Sequence of chain 1.M:
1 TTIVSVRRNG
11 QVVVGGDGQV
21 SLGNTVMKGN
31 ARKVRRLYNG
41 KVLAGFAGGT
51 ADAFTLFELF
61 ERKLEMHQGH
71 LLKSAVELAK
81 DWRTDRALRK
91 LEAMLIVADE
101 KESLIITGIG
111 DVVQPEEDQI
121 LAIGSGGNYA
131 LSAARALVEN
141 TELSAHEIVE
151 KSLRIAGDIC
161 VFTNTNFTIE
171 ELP

Sequence of chain 1.N:
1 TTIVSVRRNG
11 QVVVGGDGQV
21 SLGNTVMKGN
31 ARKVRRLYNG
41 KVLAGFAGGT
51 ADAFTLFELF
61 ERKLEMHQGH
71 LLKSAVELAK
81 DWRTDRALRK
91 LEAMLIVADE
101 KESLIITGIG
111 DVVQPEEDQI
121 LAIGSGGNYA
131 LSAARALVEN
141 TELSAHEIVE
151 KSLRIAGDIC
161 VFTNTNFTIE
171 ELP

Binding-site contacts:
Ligand atom O1' contacts residue SER125 of chain 1.M at 3.9 Å.
Ligand atom CD3 contacts residue SER21 of chain 1.M at 3.5 Å.
Ligand atom C2' contacts residue GLY48 of chain 1.M at 3.3 Å.
Ligand atom O2 contacts residue SER21 of chain 1.M at 3.0 Å (h-bond).
Ligand atom C1 contacts residue GLY49 of chain 1.M at 3.9 Å.
Ligand atom C1 contacts residue SER21 of chain 1.M at 3.6 Å.
Ligand atom CA3 contacts residue THR1 of chain 1.M at 2.4 Å.
Ligand atom S contacts residue THR1 of chain 1.M at 2.8 Å (h-bond).
Ligand atom CD2 contacts residue MET27 of chain 1.M at 3.6 Å (hydrophobic).
Ligand atom O1 contacts residue GLY49 of chain 1.M at 3.0 Å.
Ligand atom CD2 contacts residue THR50 of chain 1.M at 3.9 Å.
Ligand atom N3 contacts residue THR1 of chain 1.M at 3.7 Å.
Ligand atom CA1 contacts residue SER21 of chain 1.M at 3.6 Å.
Ligand atom CD6 contacts residue GLY49 of chain 1.M at 3.8 Å.
Ligand atom CA2 contacts residue SER21 of chain 1.M at 3.7 Å.
Ligand atom N1 contacts residue LEU22 of chain 1.M at 4.0 Å.
Ligand atom CB3 contacts residue THR1 of chain 1.M at 2.7 Å.
Ligand atom CG1 contacts residue MET27 of chain 1.M at 3.7 Å (hydrophobic).
Ligand atom C2' contacts residue THR1 of chain 1.M at 2.6 Å.
Ligand atom O1 contacts residue THR50 of chain 1.M at 3.6 Å (h-bond).
Ligand atom CB1 contacts residue THR50 of chain 1.M at 3.5 Å.
Ligand atom CB2 contacts residue GLY49 of chain 1.M at 3.9 Å.
Ligand atom CD2 contacts residue ASP111 of chain 1.N at 3.3 Å.
Ligand atom CA2 contacts residue GLY49 of chain 1.M at 3.3 Å.
Ligand atom CS contacts residue GLY48 of chain 1.M at 3.9 Å.
Ligand atom N3 contacts residue GLY49 of chain 1.M at 3.3 Å (h-bond).
Ligand atom CD1 contacts residue MET27 of chain 1.M at 3.5 Å (hydrophobic).
Ligand atom CD5 contacts residue VAL20 of chain 1.M at 3.6 Å (hydrophobic).
Ligand atom O1' contacts residue THR1 of chain 1.M at 2.4 Å (h-bond).
Ligand atom CG1 contacts residue THR50 of chain 1.M at 4.0 Å.
Ligand atom C1' contacts residue THR1 of chain 1.M at 3.1 Å.
Ligand atom C1' contacts residue GLY124 of chain 1.M at 3.7 Å.
Ligand atom O2 contacts residue VAL20 of chain 1.M at 3.7 Å.
Ligand atom CS contacts residue THR1 of chain 1.M at 1.4 Å.
Ligand atom CD6 contacts residue THR50 of chain 1.M at 2.9 Å.
Ligand atom O2 contacts residue GLN19 of chain 1.M at 3.8 Å.
Ligand atom N2 contacts residue SER21 of chain 1.M at 2.8 Å (h-bond).
Ligand atom C1' contacts residue SER125 of chain 1.M at 2.9 Å.
Ligand atom CD1 contacts residue LEU22 of chain 1.M at 3.9 Å (hydrophobic).
Ligand atom CG1 contacts residue VAL20 of chain 1.M at 3.9 Å (hydrophobic).

A protein and the small-molecule ligand that binds it are described below.
Small molecule (SMILES): CC(C)C[C@@H](C=CS(C)(=O)=O)NC(=O)[C@H](CC(C)C)NC(=O)[C@H](CC(C)C)NC(=O)Cc1cc(I)c(O)c([N+](=O)[O-])c1